This protein binds this small molecule.
Small molecule (SMILES): Cc1cn([C@H]2C[C@H](O[P](=O)(O)OC[C@H]3O[C@@H](n4cc(C)c(=O)[nH]c4=O)C[C@@H]3O)[C@@H](CO[P](=O)(O)O[C@H]3C[C@H](n4cnc5c(=O)nc(N)[nH]c54)O[C@@H]3CO[P](=O)(O)O[C@H]3C[C@H](n4ccc(N)nc4=O)O[C@@H]3CO[P](=O)(O)O[C@H]3C[C@H](n4cnc5c(N)ncnc54)O[C@@H]3CO[P](=O)(O)O[C@H]3C[C@H](n4cnc5c(=O)nc(N)[nH]c54)O[C@@H]3COP(=O)=O)O2)c(=O)[nH]c1=O

Sequence of chain 2.A:
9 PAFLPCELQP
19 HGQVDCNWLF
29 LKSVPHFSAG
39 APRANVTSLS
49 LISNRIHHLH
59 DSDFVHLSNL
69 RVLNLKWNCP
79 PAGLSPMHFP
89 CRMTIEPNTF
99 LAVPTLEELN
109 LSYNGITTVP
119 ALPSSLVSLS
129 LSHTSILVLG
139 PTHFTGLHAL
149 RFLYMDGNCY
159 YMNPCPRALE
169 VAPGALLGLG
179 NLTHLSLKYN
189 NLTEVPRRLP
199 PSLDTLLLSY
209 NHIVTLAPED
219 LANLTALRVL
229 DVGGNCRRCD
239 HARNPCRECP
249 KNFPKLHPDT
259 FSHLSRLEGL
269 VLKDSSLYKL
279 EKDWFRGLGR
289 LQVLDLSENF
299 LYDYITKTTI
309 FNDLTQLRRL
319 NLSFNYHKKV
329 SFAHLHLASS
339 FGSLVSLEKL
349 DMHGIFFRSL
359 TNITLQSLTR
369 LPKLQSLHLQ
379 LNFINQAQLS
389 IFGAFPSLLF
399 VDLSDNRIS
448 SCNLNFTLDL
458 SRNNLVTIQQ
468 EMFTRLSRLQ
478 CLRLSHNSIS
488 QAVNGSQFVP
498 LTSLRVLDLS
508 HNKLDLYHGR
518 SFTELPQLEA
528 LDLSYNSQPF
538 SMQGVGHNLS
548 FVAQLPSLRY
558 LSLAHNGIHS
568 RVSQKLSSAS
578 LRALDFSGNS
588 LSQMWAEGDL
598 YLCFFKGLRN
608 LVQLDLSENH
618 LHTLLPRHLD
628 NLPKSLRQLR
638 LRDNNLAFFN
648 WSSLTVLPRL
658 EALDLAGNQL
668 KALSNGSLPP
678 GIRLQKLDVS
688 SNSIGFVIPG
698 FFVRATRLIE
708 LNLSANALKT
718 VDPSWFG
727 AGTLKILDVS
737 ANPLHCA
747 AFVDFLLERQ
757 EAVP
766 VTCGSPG

Sequence of chain 1.A:
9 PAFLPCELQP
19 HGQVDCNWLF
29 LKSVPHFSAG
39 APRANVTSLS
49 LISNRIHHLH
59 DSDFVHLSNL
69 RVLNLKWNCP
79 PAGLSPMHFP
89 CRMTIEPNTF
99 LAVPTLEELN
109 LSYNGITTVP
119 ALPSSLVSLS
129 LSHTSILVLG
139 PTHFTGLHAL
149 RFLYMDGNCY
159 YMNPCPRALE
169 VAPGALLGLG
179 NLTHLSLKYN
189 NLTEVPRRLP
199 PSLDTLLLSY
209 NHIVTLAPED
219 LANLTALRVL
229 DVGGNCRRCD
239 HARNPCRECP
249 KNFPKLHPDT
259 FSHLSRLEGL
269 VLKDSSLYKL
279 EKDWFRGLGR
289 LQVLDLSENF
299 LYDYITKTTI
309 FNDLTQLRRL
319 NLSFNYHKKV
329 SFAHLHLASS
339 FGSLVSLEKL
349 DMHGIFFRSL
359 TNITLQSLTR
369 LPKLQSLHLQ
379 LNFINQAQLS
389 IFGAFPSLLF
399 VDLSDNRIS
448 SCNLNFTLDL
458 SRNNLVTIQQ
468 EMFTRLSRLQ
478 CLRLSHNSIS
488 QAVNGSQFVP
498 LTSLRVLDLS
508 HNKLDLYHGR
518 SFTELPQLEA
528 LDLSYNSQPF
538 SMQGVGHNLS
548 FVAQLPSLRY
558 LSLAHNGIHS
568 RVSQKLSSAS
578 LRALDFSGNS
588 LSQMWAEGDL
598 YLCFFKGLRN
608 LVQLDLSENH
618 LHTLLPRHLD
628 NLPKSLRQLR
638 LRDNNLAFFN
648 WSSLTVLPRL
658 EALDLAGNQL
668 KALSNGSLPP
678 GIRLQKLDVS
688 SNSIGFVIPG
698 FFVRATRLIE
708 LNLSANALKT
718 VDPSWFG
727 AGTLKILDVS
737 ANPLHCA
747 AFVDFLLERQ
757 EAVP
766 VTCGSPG

Binding-site contacts:
Ligand atom C7 contacts residue TRP75 of chain 2.A at 3.4 Å (hydrophobic).
Ligand atom N3 contacts residue TRP26 of chain 2.A at 3.5 Å.
Ligand atom C6 contacts residue ARG53 of chain 2.A at 3.1 Å.
Ligand atom OP1 contacts residue HIS56 of chain 2.A at 3.5 Å (h-bond).
Ligand atom C2 contacts residue PHE87 of chain 2.A at 3.5 Å (hydrophobic).
Ligand atom O2 contacts residue TRP26 of chain 2.A at 3.5 Å (h-bond).
Ligand atom C4 contacts residue TRP75 of chain 2.A at 3.4 Å (hydrophobic).
Ligand atom OP2 contacts residue HIS55 of chain 2.A at 3.4 Å (h-bond).
Ligand atom O5' contacts residue ARG53 of chain 2.A at 3.0 Å (salt-bridge).
Ligand atom O2 contacts residue MET85 of chain 2.A at 2.8 Å (h-bond).
Ligand atom OP1 contacts residue PHE645 of chain 1.A at 3.4 Å.
Ligand atom O4 contacts residue SER51 of chain 2.A at 2.9 Å (h-bond).
Ligand atom P contacts residue ARG53 of chain 2.A at 3.1 Å.
Ligand atom O2 contacts residue PRO84 of chain 2.A at 3.3 Å.
Ligand atom O6 contacts residue ARG53 of chain 2.A at 2.2 Å (salt-bridge).
Ligand atom C2 contacts residue TRP26 of chain 2.A at 3.4 Å (hydrophobic).
Ligand atom O4' contacts residue TRP26 of chain 2.A at 3.1 Å.
Ligand atom OP1 contacts residue HIS619 of chain 1.A at 3.2 Å (h-bond).
Ligand atom OP2 contacts residue ARG53 of chain 2.A at 2.4 Å (salt-bridge).
Ligand atom N7 contacts residue PHE87 of chain 2.A at 3.5 Å.
Ligand atom C5 contacts residue ARG53 of chain 2.A at 3.5 Å.
Ligand atom C7 contacts residue PRO84 of chain 2.A at 3.4 Å (hydrophobic).
Ligand atom N7 contacts residue ARG53 of chain 2.A at 3.2 Å (salt-bridge).
Ligand atom O4' contacts residue PHE87 of chain 2.A at 3.5 Å.
Ligand atom N6 contacts residue PHE87 of chain 2.A at 3.5 Å.
Ligand atom C4 contacts residue TRP26 of chain 2.A at 3.5 Å (hydrophobic).
Ligand atom N2 contacts residue TRP75 of chain 2.A at 2.7 Å (h-bond).
Ligand atom O4' contacts residue MET85 of chain 2.A at 3.5 Å.
Ligand atom N1 contacts residue PHE87 of chain 2.A at 3.5 Å.
Ligand atom C5 contacts residue TRP75 of chain 2.A at 3.5 Å (hydrophobic).
Ligand atom O4 contacts residue TRP26 of chain 2.A at 3.5 Å.
Ligand atom OP1 contacts residue LYS30 of chain 2.A at 3.0 Å (salt-bridge).
Ligand atom C2 contacts residue PHE87 of chain 2.A at 3.5 Å (hydrophobic).
Ligand atom C6 contacts residue PHE87 of chain 2.A at 3.4 Å (hydrophobic).
Ligand atom N3 contacts residue PHE87 of chain 2.A at 3.4 Å.
Ligand atom C3' contacts residue ARG53 of chain 2.A at 3.4 Å.
Ligand atom C5 contacts residue PHE87 of chain 2.A at 3.4 Å (hydrophobic).
Ligand atom O4 contacts residue TRP75 of chain 2.A at 3.5 Å.
Ligand atom OP2 contacts residue HIS619 of chain 1.A at 3.1 Å (h-bond).
Ligand atom N3 contacts residue SER83 of chain 2.A at 3.1 Å (h-bond).